Sequence of chain 1.E:
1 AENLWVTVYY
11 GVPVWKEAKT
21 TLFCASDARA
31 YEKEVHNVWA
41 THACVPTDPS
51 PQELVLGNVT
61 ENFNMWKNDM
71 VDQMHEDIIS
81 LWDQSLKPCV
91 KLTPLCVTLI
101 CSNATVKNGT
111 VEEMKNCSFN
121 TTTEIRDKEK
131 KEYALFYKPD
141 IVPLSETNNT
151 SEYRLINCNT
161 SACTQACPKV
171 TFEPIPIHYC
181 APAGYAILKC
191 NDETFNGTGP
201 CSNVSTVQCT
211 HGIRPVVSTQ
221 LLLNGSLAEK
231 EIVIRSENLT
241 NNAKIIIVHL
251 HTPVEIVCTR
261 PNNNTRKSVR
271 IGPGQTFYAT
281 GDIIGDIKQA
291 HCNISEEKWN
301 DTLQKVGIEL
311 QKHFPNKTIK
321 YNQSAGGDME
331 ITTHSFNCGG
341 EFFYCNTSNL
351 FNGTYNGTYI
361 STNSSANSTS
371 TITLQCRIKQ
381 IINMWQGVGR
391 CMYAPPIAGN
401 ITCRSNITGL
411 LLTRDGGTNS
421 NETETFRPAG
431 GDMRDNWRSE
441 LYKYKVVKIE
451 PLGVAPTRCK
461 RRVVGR

A small-molecule ligand and the protein it binds are described below.
Small molecule (SMILES): CC(=O)N[C@H]1[C@H](O[C@H]2[C@H](O)[C@@H](NC(C)=O)CO[C@@H]2CO)O[C@H](CO)[C@@H](O[C@@H]2O[C@H](CO[C@H]3O[C@H](CO)[C@@H](O)[C@H](O)[C@@H]3O)[C@@H](O)[C@H](O[C@H]3O[C@H](CO)[C@@H](O)[C@H](O)[C@@H]3O)[C@@H]2O)[C@@H]1O

Binding-site contacts:
Ligand atom O5 contacts residue ASN224 of chain 1.E at 2.3 Å (h-bond).
Ligand atom C1 contacts residue NAG1 of chain 1.LB at 4.2 Å.
Ligand atom C4 contacts residue ASN224 of chain 1.E at 4.2 Å.
Ligand atom O6 contacts residue GLY339 of chain 1.E at 3.3 Å (h-bond).
Ligand atom C2 contacts residue ASN224 of chain 1.E at 2.5 Å.
Ligand atom C1 contacts residue ASN224 of chain 1.E at 1.4 Å.
Ligand atom C8 contacts residue SER405 of chain 1.E at 4.1 Å.
Ligand atom C1 contacts residue GLU173 of chain 1.E at 4.1 Å.
Ligand atom C2 contacts residue ARG404 of chain 1.E at 4.0 Å.
Ligand atom C7 contacts residue SER405 of chain 1.E at 4.0 Å.
Ligand atom C6 contacts residue GLY339 of chain 1.E at 3.6 Å.
Ligand atom C3 contacts residue ASN224 of chain 1.E at 3.8 Å.
Ligand atom C5 contacts residue ASN224 of chain 1.E at 3.7 Å.
Ligand atom O6 contacts residue NAG1 of chain 1.LB at 3.5 Å.
Ligand atom C6 contacts residue NAG1 of chain 1.LB at 4.2 Å.
Ligand atom C8 contacts residue VAL216 of chain 1.E at 4.0 Å (hydrophobic).
Ligand atom C1 contacts residue ARG404 of chain 1.E at 3.8 Å.
Ligand atom O7 contacts residue VAL216 of chain 1.E at 3.4 Å.
Ligand atom O5 contacts residue GLU173 of chain 1.E at 3.4 Å (salt-bridge).
Ligand atom O6 contacts residue GLU173 of chain 1.E at 2.6 Å (salt-bridge).
Ligand atom O7 contacts residue PRO174 of chain 1.E at 3.6 Å.
Ligand atom N2 contacts residue ARG404 of chain 1.E at 4.1 Å.
Ligand atom C3 contacts residue ARG404 of chain 1.E at 3.4 Å.
Ligand atom N2 contacts residue SER405 of chain 1.E at 2.9 Å (h-bond).
Ligand atom C5 contacts residue ARG404 of chain 1.E at 3.9 Å.
Ligand atom O6 contacts residue CYS338 of chain 1.E at 4.2 Å.
Ligand atom C7 contacts residue ASN224 of chain 1.E at 3.7 Å.
Ligand atom O7 contacts residue ASN224 of chain 1.E at 3.9 Å.
Ligand atom C7 contacts residue VAL216 of chain 1.E at 3.9 Å (hydrophobic).
Ligand atom C8 contacts residue ASN337 of chain 1.E at 3.5 Å.
Ligand atom C6 contacts residue GLU173 of chain 1.E at 3.3 Å.
Ligand atom C5 contacts residue GLU173 of chain 1.E at 3.2 Å.
Ligand atom O4 contacts residue ARG404 of chain 1.E at 4.2 Å.
Ligand atom O3 contacts residue GLU173 of chain 1.E at 3.9 Å.
Ligand atom C3 contacts residue SER405 of chain 1.E at 4.0 Å.
Ligand atom N2 contacts residue ASN224 of chain 1.E at 2.9 Å (h-bond).
Ligand atom O5 contacts residue NAG1 of chain 1.LB at 3.4 Å.
Ligand atom C1 contacts residue SER405 of chain 1.E at 3.4 Å.
Ligand atom C4 contacts residue ARG404 of chain 1.E at 4.1 Å.
Ligand atom C2 contacts residue SER405 of chain 1.E at 3.6 Å.